Sequence of chain 2.A:
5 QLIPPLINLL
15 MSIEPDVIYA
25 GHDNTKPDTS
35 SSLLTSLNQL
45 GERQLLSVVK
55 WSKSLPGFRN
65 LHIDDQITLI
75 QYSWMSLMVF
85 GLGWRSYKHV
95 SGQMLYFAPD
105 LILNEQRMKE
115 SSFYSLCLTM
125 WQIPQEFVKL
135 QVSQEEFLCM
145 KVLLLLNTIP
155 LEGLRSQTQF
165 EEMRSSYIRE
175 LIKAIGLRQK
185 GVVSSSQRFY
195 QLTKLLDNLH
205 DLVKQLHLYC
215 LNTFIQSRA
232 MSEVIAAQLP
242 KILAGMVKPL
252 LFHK

This protein binds this small molecule.
Small molecule (SMILES): CC[C@H](C)[C@H](NC(=O)[C@H](CC(=O)O)NC(=O)[C@H](CCC(=O)O)NC(=O)[C@@H](N)CC(C)C)C(=O)N[C@H](C(=O)N[C@@H](CCCN=C(N)N)C(=O)N[C@@H](C)C(=O)N[C@@H](C)C(=O)N[C@@H](CC(C)C)C(=O)N[C@@H](CCSC)C(=O)NCC=O)[C@@H](C)CC

Binding-site contacts:
Ligand atom CB contacts residue VAL53 of chain 2.A at 3.4 Å (hydrophobic).
Ligand atom CG1 contacts residue LEU49 of chain 2.A at 3.8 Å (hydrophobic).
Ligand atom C contacts residue VAL53 of chain 2.A at 3.6 Å (hydrophobic).
Ligand atom CB contacts residue ILE74 of chain 2.A at 4.0 Å (hydrophobic).
Ligand atom CD1 contacts residue GLU46 of chain 2.A at 4.0 Å.
Ligand atom CD1 contacts residue ILE71 of chain 2.A at 3.8 Å (hydrophobic).
Ligand atom CD2 contacts residue AS01 of chain 2.C at 3.2 Å.
Ligand atom CD1 contacts residue LEU49 of chain 2.A at 3.8 Å (hydrophobic).
Ligand atom CG1 contacts residue VAL53 of chain 2.A at 4.0 Å (hydrophobic).
Ligand atom N contacts residue GLN75 of chain 2.A at 4.0 Å.
Ligand atom CG contacts residue VAL53 of chain 2.A at 3.8 Å (hydrophobic).
Ligand atom CB contacts residue GLN75 of chain 2.A at 2.6 Å.
Ligand atom CZ contacts residue ILE71 of chain 2.A at 4.0 Å (hydrophobic).
Ligand atom CA contacts residue VAL53 of chain 2.A at 3.8 Å (hydrophobic).
Ligand atom CG2 contacts residue ILE74 of chain 2.A at 3.1 Å (hydrophobic).
Ligand atom CD1 contacts residue TRP78 of chain 2.A at 3.4 Å (hydrophobic).
Ligand atom O contacts residue ARG63 of chain 2.A at 3.0 Å (salt-bridge).
Ligand atom O contacts residue LYS57 of chain 2.A at 3.4 Å.
Ligand atom CG2 contacts residue VAL53 of chain 2.A at 3.8 Å (hydrophobic).
Ligand atom O contacts residue VAL53 of chain 2.A at 3.9 Å.
Ligand atom C contacts residue LYS57 of chain 2.A at 4.0 Å.
Ligand atom CB contacts residue ARG63 of chain 2.A at 4.0 Å.
Ligand atom CE contacts residue ILE67 of chain 2.A at 3.2 Å (hydrophobic).
Ligand atom CG contacts residue ILE71 of chain 2.A at 3.8 Å (hydrophobic).
Ligand atom CG1 contacts residue ILE74 of chain 2.A at 3.6 Å (hydrophobic).
Ligand atom CG contacts residue GLN75 of chain 2.A at 3.1 Å.
Ligand atom CD1 contacts residue ILE74 of chain 2.A at 3.4 Å (hydrophobic).
Ligand atom CD2 contacts residue ARG63 of chain 2.A at 3.1 Å.
Ligand atom O contacts residue LYS57 of chain 2.A at 3.7 Å.
Ligand atom CA contacts residue GLN75 of chain 2.A at 3.3 Å.
Ligand atom CD1 contacts residue LEU49 of chain 2.A at 4.0 Å (hydrophobic).
Ligand atom NH1 contacts residue ILE71 of chain 2.A at 3.9 Å.
Ligand atom CD2 contacts residue GLN70 of chain 2.A at 3.0 Å.
Ligand atom CA contacts residue VAL53 of chain 2.A at 4.0 Å (hydrophobic).
Ligand atom CD1 contacts residue GLN70 of chain 2.A at 4.0 Å.
Ligand atom C contacts residue ARG63 of chain 2.A at 4.1 Å.
Ligand atom CD contacts residue GLN75 of chain 2.A at 3.2 Å.
Ligand atom O contacts residue LYS57 of chain 2.A at 3.1 Å (salt-bridge).
Ligand atom N contacts residue VAL53 of chain 2.A at 3.5 Å.
Ligand atom OE1 contacts residue GLN75 of chain 2.A at 2.8 Å (h-bond).